Binding-site contacts:
Ligand atom C6 contacts residue EDO1 of chain 1.G at 4.0 Å.
Ligand atom C2 contacts residue ILE105 of chain 1.A at 4.0 Å (hydrophobic).
Ligand atom C3 contacts residue LEU213 of chain 1.A at 3.9 Å (hydrophobic).
Ligand atom C1 contacts residue ASP101 of chain 1.A at 3.8 Å.
Ligand atom C1 contacts residue TYR148 of chain 1.A at 3.9 Å (hydrophobic).
Ligand atom CL8 contacts residue ASN125 of chain 1.A at 4.3 Å.
Ligand atom C4 contacts residue PRO127 of chain 1.A at 4.2 Å (hydrophobic).
Ligand atom CL8 contacts residue ASP101 of chain 1.A at 3.5 Å.
Ligand atom CL8 contacts residue PRO127 of chain 1.A at 3.8 Å.
Ligand atom C5 contacts residue ILE244 of chain 1.A at 3.8 Å (hydrophobic).
Ligand atom C4 contacts residue TYR148 of chain 1.A at 4.2 Å (hydrophobic).
Ligand atom C6 contacts residue ASP101 of chain 1.A at 3.3 Å.
Ligand atom C2 contacts residue TYR209 of chain 1.A at 4.0 Å (hydrophobic).
Ligand atom O contacts residue TRP102 of chain 1.A at 4.2 Å.
Ligand atom C2 contacts residue LEU213 of chain 1.A at 4.0 Å (hydrophobic).
Ligand atom C2 contacts residue TRP102 of chain 1.A at 3.9 Å (hydrophobic).
Ligand atom CL8 contacts residue HIS270 of chain 1.A at 4.4 Å.
Ligand atom C1 contacts residue TRP102 of chain 1.A at 3.9 Å (hydrophobic).
Ligand atom O contacts residue TYR209 of chain 1.A at 2.7 Å (h-bond).
Ligand atom CL8 contacts residue TRP102 of chain 1.A at 4.0 Å.
Ligand atom C3 contacts residue TYR132 of chain 1.A at 4.4 Å (hydrophobic).
Ligand atom C5 contacts residue ALA243 of chain 1.A at 4.0 Å (hydrophobic).
Ligand atom C6 contacts residue TYR148 of chain 1.A at 4.0 Å (hydrophobic).
Ligand atom C3 contacts residue VAL149 of chain 1.A at 4.4 Å (hydrophobic).
Ligand atom C5 contacts residue TYR148 of chain 1.A at 3.5 Å (hydrophobic).
Ligand atom C2 contacts residue TYR148 of chain 1.A at 4.4 Å (hydrophobic).
Ligand atom C3 contacts residue TYR148 of chain 1.A at 3.8 Å (hydrophobic).
Ligand atom C4 contacts residue TYR132 of chain 1.A at 4.2 Å (hydrophobic).
Ligand atom O contacts residue TYR148 of chain 1.A at 2.8 Å (h-bond).
Ligand atom C3 contacts residue TYR209 of chain 1.A at 4.4 Å (hydrophobic).
Ligand atom CL8 contacts residue ILE244 of chain 1.A at 4.4 Å.
Ligand atom C4 contacts residue ILE244 of chain 1.A at 4.4 Å (hydrophobic).
Ligand atom C1 contacts residue EDO1 of chain 1.G at 3.9 Å.
Ligand atom C1 contacts residue TYR209 of chain 1.A at 3.6 Å (hydrophobic).
Ligand atom O contacts residue ASP101 of chain 1.A at 4.1 Å.
Ligand atom CL8 contacts residue ILE105 of chain 1.A at 3.8 Å.
Ligand atom O contacts residue EDO1 of chain 1.G at 3.1 Å (h-bond).
Ligand atom C6 contacts residue HIS270 of chain 1.A at 4.3 Å.

Sequence of chain 1.A:
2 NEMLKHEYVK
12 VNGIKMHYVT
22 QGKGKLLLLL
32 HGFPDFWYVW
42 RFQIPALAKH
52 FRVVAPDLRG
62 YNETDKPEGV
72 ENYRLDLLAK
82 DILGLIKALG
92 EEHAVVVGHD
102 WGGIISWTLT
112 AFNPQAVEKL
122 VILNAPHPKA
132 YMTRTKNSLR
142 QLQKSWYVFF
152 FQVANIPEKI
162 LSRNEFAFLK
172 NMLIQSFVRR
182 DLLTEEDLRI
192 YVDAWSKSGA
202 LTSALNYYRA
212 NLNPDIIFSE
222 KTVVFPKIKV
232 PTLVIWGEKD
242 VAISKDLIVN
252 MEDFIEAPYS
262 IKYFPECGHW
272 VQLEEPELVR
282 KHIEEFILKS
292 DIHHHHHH

This small molecule binds to this protein.
Small molecule (SMILES): Oc1ccccc1Cl